Sequence of chain 3.B:
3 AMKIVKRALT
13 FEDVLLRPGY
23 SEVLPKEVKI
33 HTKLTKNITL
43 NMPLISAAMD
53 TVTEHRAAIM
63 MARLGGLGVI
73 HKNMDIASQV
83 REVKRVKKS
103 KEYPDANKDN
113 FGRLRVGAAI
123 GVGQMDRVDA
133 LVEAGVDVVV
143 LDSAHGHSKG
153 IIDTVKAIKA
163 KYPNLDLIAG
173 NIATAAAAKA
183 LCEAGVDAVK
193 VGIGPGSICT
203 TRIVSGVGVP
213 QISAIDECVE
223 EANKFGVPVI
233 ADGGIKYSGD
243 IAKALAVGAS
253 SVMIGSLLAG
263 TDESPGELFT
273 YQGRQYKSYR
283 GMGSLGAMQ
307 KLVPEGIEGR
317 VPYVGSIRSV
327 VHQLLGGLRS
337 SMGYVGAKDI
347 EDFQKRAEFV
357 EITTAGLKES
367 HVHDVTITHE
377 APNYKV

Binding-site contacts:
Ligand atom O3' contacts residue ASP234 of chain 3.B at 2.6 Å (salt-bridge).
Ligand atom N7 contacts residue MET284 of chain 3.B at 3.0 Å (h-bond).
Ligand atom O3P contacts residue GLY236 of chain 3.B at 2.9 Å (h-bond).
Ligand atom N1 contacts residue 2F11 of chain 3.L at 3.5 Å.
Ligand atom N1 contacts residue GLU311 of chain 3.B at 2.9 Å (salt-bridge).
Ligand atom C5' contacts residue TYR281 of chain 3.B at 3.5 Å (hydrophobic).
Ligand atom C2 contacts residue GLU311 of chain 3.B at 3.5 Å.
Ligand atom C2 contacts residue CYS201 of chain 3.B at 3.2 Å (hydrophobic).
Ligand atom C2 contacts residue 2F11 of chain 3.L at 3.4 Å.
Ligand atom C8 contacts residue ILE200 of chain 3.B at 3.6 Å (hydrophobic).
Ligand atom O2' contacts residue ASN173 of chain 3.B at 3.6 Å.
Ligand atom C5 contacts residue MET284 of chain 3.B at 3.8 Å (hydrophobic).
Ligand atom C3' contacts residue ASP234 of chain 3.B at 3.4 Å.
Ligand atom O5' contacts residue GLY198 of chain 3.B at 3.5 Å.
Ligand atom O3' contacts residue MET255 of chain 3.B at 3.0 Å.
Ligand atom C8 contacts residue MET51 of chain 3.B at 3.5 Å (hydrophobic).
Ligand atom C6 contacts residue GLY285 of chain 3.B at 3.4 Å.
Ligand atom O1P contacts residue TYR281 of chain 3.B at 2.7 Å (h-bond).
Ligand atom O2' contacts residue ASP234 of chain 3.B at 2.6 Å (salt-bridge).
Ligand atom O1P contacts residue SER258 of chain 3.B at 3.0 Å (h-bond).
Ligand atom N3 contacts residue 2F11 of chain 3.L at 3.7 Å.
Ligand atom N7 contacts residue ILE200 of chain 3.B at 3.5 Å.
Ligand atom O2P contacts residue GLY257 of chain 3.B at 2.8 Å (h-bond).
Ligand atom O6 contacts residue GLY312 of chain 3.B at 3.5 Å.
Ligand atom O2P contacts residue SER258 of chain 3.B at 3.6 Å.
Ligand atom O6 contacts residue GLY283 of chain 3.B at 3.2 Å.
Ligand atom N9 contacts residue ILE200 of chain 3.B at 3.8 Å.
Ligand atom C5 contacts residue ILE200 of chain 3.B at 3.6 Å (hydrophobic).
Ligand atom O3' contacts residue ALA49 of chain 3.B at 3.4 Å.
Ligand atom N3 contacts residue CYS201 of chain 3.B at 3.6 Å.
Ligand atom O3P contacts residue GLY198 of chain 3.B at 3.5 Å.
Ligand atom O6 contacts residue MET284 of chain 3.B at 3.3 Å (h-bond).
Ligand atom O6 contacts residue GLY285 of chain 3.B at 2.7 Å (h-bond).
Ligand atom O3P contacts residue SER199 of chain 3.B at 3.0 Å (h-bond).
Ligand atom O1P contacts residue SER199 of chain 3.B at 2.7 Å (h-bond).
Ligand atom C4 contacts residue ILE200 of chain 3.B at 3.8 Å (hydrophobic).
Ligand atom O5' contacts residue GLY235 of chain 3.B at 3.4 Å.
Ligand atom O6 contacts residue GLU311 of chain 3.B at 3.8 Å.
Ligand atom N7 contacts residue GLY283 of chain 3.B at 3.5 Å.
Ligand atom C4' contacts residue ASP234 of chain 3.B at 3.5 Å.

This protein binds this small molecule.
Small molecule (SMILES): O=c1[nH]cnc2c1ncn2[C@@H]1O[C@H](COP(=O)(O)O)[C@@H](O)[C@H]1O